Binding-site contacts:
Ligand atom F1 contacts residue VAL92 of chain 1.A at 3.6 Å.
Ligand atom F1 contacts residue LEU8 of chain 1.C at 3.6 Å.
Ligand atom C12 contacts residue CYS87 of chain 1.A at 2.7 Å (hydrophobic).
Ligand atom C2 contacts residue SER91 of chain 1.A at 3.6 Å.
Ligand atom F2 contacts residue LEU8 of chain 1.C at 3.5 Å.
Ligand atom C13 contacts residue CYS87 of chain 1.A at 3.1 Å (hydrophobic).
Ligand atom O3 contacts residue MET131 of chain 1.A at 3.6 Å.
Ligand atom N3 contacts residue SER91 of chain 1.A at 3.3 Å.
Ligand atom C15 contacts residue ILE128 of chain 1.A at 3.5 Å (hydrophobic).
Ligand atom C5 contacts residue GLN88 of chain 1.A at 3.7 Å.
Ligand atom O1 contacts residue HIS125 of chain 1.A at 2.8 Å (h-bond).
Ligand atom C10 contacts residue GLN88 of chain 1.A at 3.5 Å.
Ligand atom N2 contacts residue CYS87 of chain 1.A at 3.0 Å (h-bond).
Ligand atom C6 contacts residue SER91 of chain 1.A at 3.3 Å.
Ligand atom C20 contacts residue GLN88 of chain 1.A at 3.3 Å.
Ligand atom C12 contacts residue TYR129 of chain 1.A at 3.6 Å (hydrophobic).
Ligand atom F3 contacts residue LEU255 of chain 1.A at 3.5 Å.
Ligand atom C19 contacts residue CYS87 of chain 1.A at 1.7 Å (hydrophobic).
Ligand atom C13 contacts residue TYR129 of chain 1.A at 3.5 Å (hydrophobic).
Ligand atom F1 contacts residue VAL95 of chain 1.A at 3.1 Å.
Ligand atom C4 contacts residue LEU255 of chain 1.A at 3.6 Å (hydrophobic).
Ligand atom F3 contacts residue PHE84 of chain 1.A at 3.2 Å.
Ligand atom C24 contacts residue LEU132 of chain 1.A at 3.5 Å (hydrophobic).
Ligand atom O2 contacts residue TYR129 of chain 1.A at 2.7 Å (h-bond).
Ligand atom F1 contacts residue SER91 of chain 1.A at 3.4 Å.
Ligand atom C4 contacts residue GLN88 of chain 1.A at 3.5 Å.
Ligand atom C20 contacts residue PHE165 of chain 1.A at 3.7 Å (hydrophobic).
Ligand atom F2 contacts residue ILE11 of chain 1.C at 3.1 Å.
Ligand atom C9 contacts residue GLN88 of chain 1.A at 3.6 Å.
Ligand atom C19 contacts residue GLN88 of chain 1.A at 3.6 Å.
Ligand atom C24 contacts residue MET131 of chain 1.A at 3.4 Å (hydrophobic).
Ligand atom N1 contacts residue GLN88 of chain 1.A at 2.8 Å (h-bond).
Ligand atom C22 contacts residue ARG90 of chain 1.A at 3.4 Å.
Ligand atom F3 contacts residue GLN88 of chain 1.A at 2.9 Å.
Ligand atom C23 contacts residue MET131 of chain 1.A at 3.2 Å (hydrophobic).
Ligand atom C11 contacts residue SER91 of chain 1.A at 3.4 Å.
Ligand atom O1 contacts residue HIS251 of chain 1.A at 3.0 Å (h-bond).
Ligand atom O1 contacts residue LEU255 of chain 1.A at 3.6 Å.
Ligand atom C20 contacts residue CYS87 of chain 1.A at 2.7 Å (hydrophobic).
Ligand atom C11 contacts residue TYR129 of chain 1.A at 3.4 Å (hydrophobic).

Sequence of chain 1.A:
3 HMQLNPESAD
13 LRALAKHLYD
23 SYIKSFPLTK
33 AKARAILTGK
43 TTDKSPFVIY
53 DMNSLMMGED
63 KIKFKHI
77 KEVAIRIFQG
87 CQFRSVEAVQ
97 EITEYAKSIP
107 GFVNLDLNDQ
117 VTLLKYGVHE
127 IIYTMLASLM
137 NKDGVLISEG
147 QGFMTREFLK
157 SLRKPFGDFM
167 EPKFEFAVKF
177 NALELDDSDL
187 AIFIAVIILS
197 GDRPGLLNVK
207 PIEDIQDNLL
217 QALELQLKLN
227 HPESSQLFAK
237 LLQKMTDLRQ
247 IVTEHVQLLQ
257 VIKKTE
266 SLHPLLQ

Sequence of chain 1.C:
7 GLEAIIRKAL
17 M

A protein and the small-molecule ligand that binds it are described below.
Small molecule (SMILES): Cc1cc(N2CCOCC2)cnc1NC(=O)c1cc(C(=O)NCc2ccc(F)c(F)c2)c(F)cc1Cl